Sequence of chain 1.B:
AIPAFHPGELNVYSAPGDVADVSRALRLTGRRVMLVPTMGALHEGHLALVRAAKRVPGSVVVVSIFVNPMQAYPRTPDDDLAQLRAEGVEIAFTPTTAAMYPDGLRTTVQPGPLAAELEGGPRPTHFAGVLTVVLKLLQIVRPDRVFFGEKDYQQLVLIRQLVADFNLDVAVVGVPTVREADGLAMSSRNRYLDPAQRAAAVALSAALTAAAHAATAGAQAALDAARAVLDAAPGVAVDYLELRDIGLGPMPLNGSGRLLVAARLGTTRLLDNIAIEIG

This small molecule binds to this protein.
Small molecule (SMILES): CC(C)(C)[C@@H](O)C(=O)NS(=O)(=O)OC[C@H]1O[C@@H](n2cnc3c(N)ncnc32)[C@H](O)[C@@H]1O

Binding-site contacts:
Ligand atom C5' contacts residue HIS48 of chain 1.B at 3.7 Å.
Ligand atom C6 contacts residue GLY47 of chain 1.B at 3.5 Å.
Ligand atom N1 contacts residue GLY47 of chain 1.B at 3.8 Å.
Ligand atom OAG contacts residue MET41 of chain 1.B at 3.0 Å (h-bond).
Ligand atom N3 contacts residue LEU51 of chain 1.B at 3.5 Å.
Ligand atom O3' contacts residue LEU51 of chain 1.B at 3.6 Å.
Ligand atom O3' contacts residue PHE158 of chain 1.B at 3.3 Å.
Ligand atom N1 contacts residue VAL188 of chain 1.B at 2.9 Å (h-bond).
Ligand atom C2 contacts residue VAL188 of chain 1.B at 3.7 Å (hydrophobic).
Ligand atom OAH contacts residue GLN73 of chain 1.B at 2.7 Å (h-bond).
Ligand atom N6 contacts residue MET196 of chain 1.B at 3.0 Å (h-bond).
Ligand atom N6 contacts residue GLY47 of chain 1.B at 3.7 Å.
Ligand atom OAH contacts residue GLN165 of chain 1.B at 2.8 Å (h-bond).
Ligand atom O4' contacts residue HIS48 of chain 1.B at 3.4 Å.
Ligand atom N3 contacts residue GLY47 of chain 1.B at 3.8 Å.
Ligand atom C4' contacts residue PRO39 of chain 1.B at 3.6 Å (hydrophobic).
Ligand atom C5 contacts residue LYS161 of chain 1.B at 3.6 Å.
Ligand atom CAA contacts residue GLN73 of chain 1.B at 3.5 Å.
Ligand atom C2 contacts residue PRO186 of chain 1.B at 3.6 Å (hydrophobic).
Ligand atom C5' contacts residue PRO39 of chain 1.B at 3.3 Å (hydrophobic).
Ligand atom N7 contacts residue HIS45 of chain 1.B at 3.6 Å.
Ligand atom C2 contacts residue THR187 of chain 1.B at 3.7 Å.
Ligand atom N6 contacts residue VAL188 of chain 1.B at 3.1 Å (h-bond).
Ligand atom O3' contacts residue GLY159 of chain 1.B at 2.8 Å (h-bond).
Ligand atom CAA contacts residue VAL143 of chain 1.B at 3.7 Å (hydrophobic).
Ligand atom OAE contacts residue GLN165 of chain 1.B at 3.1 Å (h-bond).
Ligand atom CAB contacts residue PRO39 of chain 1.B at 3.6 Å (hydrophobic).
Ligand atom CAX contacts residue GLN73 of chain 1.B at 3.4 Å.
Ligand atom CAC contacts residue PHE158 of chain 1.B at 3.7 Å (hydrophobic).
Ligand atom O2' contacts residue ASP162 of chain 1.B at 2.6 Å (salt-bridge).
Ligand atom C5 contacts residue GLY47 of chain 1.B at 3.8 Å.
Ligand atom OAG contacts residue HIS48 of chain 1.B at 3.4 Å (h-bond).
Ligand atom O2' contacts residue GLY159 of chain 1.B at 3.3 Å (h-bond).
Ligand atom C2' contacts residue ASP162 of chain 1.B at 3.1 Å.
Ligand atom CAB contacts residue THR40 of chain 1.B at 3.7 Å.
Ligand atom CAC contacts residue GLN165 of chain 1.B at 3.6 Å.
Ligand atom C4 contacts residue LYS161 of chain 1.B at 3.7 Å.
Ligand atom NAQ contacts residue MET41 of chain 1.B at 3.4 Å.
Ligand atom N1 contacts residue THR187 of chain 1.B at 3.5 Å.
Ligand atom N3 contacts residue GLY159 of chain 1.B at 3.4 Å.